This small molecule binds to this protein.
Small molecule (SMILES): N[C@@]1(C(=O)O)CC[C@H]2[C@H](C(=O)O)[C@H]21

Sequence of chain 1.A:
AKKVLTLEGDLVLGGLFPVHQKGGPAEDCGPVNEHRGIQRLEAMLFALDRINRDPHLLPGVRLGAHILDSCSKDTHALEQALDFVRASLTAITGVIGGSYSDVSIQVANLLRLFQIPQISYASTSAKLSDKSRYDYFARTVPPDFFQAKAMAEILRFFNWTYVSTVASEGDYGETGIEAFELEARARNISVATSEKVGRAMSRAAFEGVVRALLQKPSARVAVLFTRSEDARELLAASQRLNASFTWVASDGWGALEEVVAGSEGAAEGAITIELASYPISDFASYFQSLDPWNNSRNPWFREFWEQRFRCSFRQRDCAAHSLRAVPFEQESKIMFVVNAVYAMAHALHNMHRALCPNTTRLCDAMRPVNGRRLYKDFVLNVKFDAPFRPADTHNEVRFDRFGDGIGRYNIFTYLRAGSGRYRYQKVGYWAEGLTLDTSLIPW

Binding-site contacts:
Ligand atom O2 contacts residue ARG63 of chain 1.A at 2.7 Å (salt-bridge).
Ligand atom C3 contacts residue ASP297 of chain 1.A at 3.8 Å.
Ligand atom O2 contacts residue SER145 of chain 1.A at 3.4 Å.
Ligand atom O1 contacts residue SER147 of chain 1.A at 2.8 Å (h-bond).
Ligand atom C7 contacts residue TYR218 of chain 1.A at 3.4 Å (hydrophobic).
Ligand atom O contacts residue THR170 of chain 1.A at 2.9 Å (h-bond).
Ligand atom C7 contacts residue ASP297 of chain 1.A at 3.8 Å.
Ligand atom C contacts residue SER147 of chain 1.A at 3.6 Å.
Ligand atom C2 contacts residue SER145 of chain 1.A at 3.5 Å.
Ligand atom N contacts residue THR170 of chain 1.A at 3.1 Å (h-bond).
Ligand atom O contacts residue SER147 of chain 1.A at 2.7 Å (h-bond).
Ligand atom O1 contacts residue TYR218 of chain 1.A at 4.0 Å.
Ligand atom O contacts residue SER169 of chain 1.A at 3.3 Å.
Ligand atom N contacts residue TYR218 of chain 1.A at 4.0 Å.
Ligand atom C contacts residue TYR218 of chain 1.A at 3.7 Å (hydrophobic).
Ligand atom C4 contacts residue ALA168 of chain 1.A at 3.8 Å (hydrophobic).
Ligand atom N contacts residue ALA168 of chain 1.A at 2.7 Å (h-bond).
Ligand atom C4 contacts residue LYS379 of chain 1.A at 3.7 Å.
Ligand atom O2 contacts residue ALA168 of chain 1.A at 3.5 Å.
Ligand atom C1 contacts residue TYR218 of chain 1.A at 4.0 Å (hydrophobic).
Ligand atom C4 contacts residue ARG59 of chain 1.A at 3.7 Å.
Ligand atom O1 contacts residue TYR146 of chain 1.A at 3.3 Å.
Ligand atom C5 contacts residue TYR146 of chain 1.A at 3.8 Å (hydrophobic).
Ligand atom O2 contacts residue ARG59 of chain 1.A at 3.9 Å.
Ligand atom C4 contacts residue ARG63 of chain 1.A at 3.4 Å.
Ligand atom C contacts residue SER145 of chain 1.A at 3.8 Å.
Ligand atom O3 contacts residue ARG63 of chain 1.A at 2.6 Å (salt-bridge).
Ligand atom N contacts residue ASP297 of chain 1.A at 2.9 Å (salt-bridge).
Ligand atom C1 contacts residue ASP297 of chain 1.A at 3.8 Å.
Ligand atom C3 contacts residue ARG59 of chain 1.A at 3.8 Å.
Ligand atom O3 contacts residue ARG59 of chain 1.A at 3.2 Å (salt-bridge).
Ligand atom O contacts residue ALA168 of chain 1.A at 3.5 Å (h-bond).
Ligand atom O contacts residue TYR218 of chain 1.A at 3.6 Å.
Ligand atom C6 contacts residue TYR146 of chain 1.A at 3.9 Å (hydrophobic).
Ligand atom C3 contacts residue LYS379 of chain 1.A at 4.0 Å.
Ligand atom C2 contacts residue ALA168 of chain 1.A at 3.5 Å (hydrophobic).
Ligand atom O3 contacts residue LYS379 of chain 1.A at 2.8 Å (salt-bridge).
Ligand atom O1 contacts residue SER145 of chain 1.A at 3.8 Å.
Ligand atom C contacts residue ALA168 of chain 1.A at 3.8 Å (hydrophobic).
Ligand atom C1 contacts residue ALA168 of chain 1.A at 3.5 Å (hydrophobic).